This small molecule binds to this protein.
Small molecule (SMILES): CC(=O)N[C@H]1[C@H](O[C@H]2[C@H](O)[C@@H](NC(C)=O)CO[C@@H]2CO)O[C@H](CO)[C@@H](O)[C@@H]1O

Binding-site contacts:
Ligand atom O7 contacts residue ASN218 of chain 4.E at 2.3 Å (h-bond).
Ligand atom C2 contacts residue ASN218 of chain 4.E at 2.3 Å.
Ligand atom N2 contacts residue ASN218 of chain 4.E at 2.9 Å (h-bond).
Ligand atom O5 contacts residue NAG1 of chain 4.J at 4.1 Å.
Ligand atom C1 contacts residue ASN218 of chain 4.E at 1.4 Å.
Ligand atom C4 contacts residue ASN218 of chain 4.E at 4.1 Å.
Ligand atom C1 contacts residue NAG1 of chain 4.J at 3.7 Å.
Ligand atom C5 contacts residue ASN218 of chain 4.E at 3.6 Å.
Ligand atom C8 contacts residue ASN218 of chain 4.E at 4.3 Å.
Ligand atom C7 contacts residue ASN218 of chain 4.E at 2.9 Å.
Ligand atom C3 contacts residue ASN218 of chain 4.E at 3.7 Å.
Ligand atom O5 contacts residue ASN218 of chain 4.E at 2.3 Å (h-bond).
Ligand atom O5 contacts residue THR235 of chain 4.E at 4.4 Å.
Ligand atom C5 contacts residue NAG1 of chain 4.J at 4.3 Å.

Sequence of chain 4.E:
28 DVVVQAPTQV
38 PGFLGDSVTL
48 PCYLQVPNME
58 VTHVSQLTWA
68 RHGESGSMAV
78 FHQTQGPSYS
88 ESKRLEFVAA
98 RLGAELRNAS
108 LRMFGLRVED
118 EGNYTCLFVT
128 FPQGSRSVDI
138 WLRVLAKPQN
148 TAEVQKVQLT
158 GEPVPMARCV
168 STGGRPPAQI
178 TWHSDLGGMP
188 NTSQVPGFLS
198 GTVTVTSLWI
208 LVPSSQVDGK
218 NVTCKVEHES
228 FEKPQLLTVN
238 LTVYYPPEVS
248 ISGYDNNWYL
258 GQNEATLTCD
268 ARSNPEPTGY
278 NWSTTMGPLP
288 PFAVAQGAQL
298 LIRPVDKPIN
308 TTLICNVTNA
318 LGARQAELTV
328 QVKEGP